This protein binds this small molecule.
Small molecule (SMILES): CC(=O)N[C@@H]1[C@@H](O)[C@H](O)[C@@H](CO)O[C@H]1O

Sequence of chain 1.E:
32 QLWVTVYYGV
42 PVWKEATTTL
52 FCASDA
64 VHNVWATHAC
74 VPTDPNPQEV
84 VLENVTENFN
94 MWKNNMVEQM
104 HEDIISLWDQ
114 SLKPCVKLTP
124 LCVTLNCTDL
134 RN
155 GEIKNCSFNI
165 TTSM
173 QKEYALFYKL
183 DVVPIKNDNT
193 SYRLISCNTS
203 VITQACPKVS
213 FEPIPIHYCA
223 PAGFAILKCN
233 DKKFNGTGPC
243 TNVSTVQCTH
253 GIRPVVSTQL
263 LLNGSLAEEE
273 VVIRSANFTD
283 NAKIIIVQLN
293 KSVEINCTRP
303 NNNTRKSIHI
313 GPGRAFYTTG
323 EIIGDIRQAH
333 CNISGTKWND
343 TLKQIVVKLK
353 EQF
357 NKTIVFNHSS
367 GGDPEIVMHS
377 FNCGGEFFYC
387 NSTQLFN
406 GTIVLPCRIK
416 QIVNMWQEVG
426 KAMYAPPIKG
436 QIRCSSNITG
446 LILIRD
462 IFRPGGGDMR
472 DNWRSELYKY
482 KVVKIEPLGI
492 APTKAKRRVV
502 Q

Binding-site contacts:
Ligand atom O5 contacts residue ASN237 of chain 1.E at 2.4 Å (h-bond).
Ligand atom C2 contacts residue THR239 of chain 1.E at 4.1 Å.
Ligand atom N2 contacts residue THR239 of chain 1.E at 3.5 Å.
Ligand atom C5 contacts residue ASN237 of chain 1.E at 3.7 Å.
Ligand atom C1 contacts residue THR239 of chain 1.E at 3.9 Å.
Ligand atom C4 contacts residue ASN237 of chain 1.E at 4.2 Å.
Ligand atom C3 contacts residue ASN237 of chain 1.E at 3.8 Å.
Ligand atom C7 contacts residue THR239 of chain 1.E at 4.3 Å.
Ligand atom C7 contacts residue PHE280 of chain 1.E at 4.2 Å (hydrophobic).
Ligand atom C2 contacts residue ASN237 of chain 1.E at 2.5 Å.
Ligand atom N2 contacts residue ASN237 of chain 1.E at 2.9 Å (h-bond).
Ligand atom O7 contacts residue ASN237 of chain 1.E at 3.2 Å (h-bond).
Ligand atom C8 contacts residue SER277 of chain 1.E at 3.3 Å.
Ligand atom C7 contacts residue ASN237 of chain 1.E at 3.2 Å.
Ligand atom C7 contacts residue SER277 of chain 1.E at 4.5 Å.
Ligand atom C3 contacts residue THR239 of chain 1.E at 4.3 Å.
Ligand atom C8 contacts residue THR239 of chain 1.E at 4.4 Å.
Ligand atom C1 contacts residue ASN237 of chain 1.E at 1.4 Å.
Ligand atom C8 contacts residue PHE280 of chain 1.E at 3.6 Å (hydrophobic).
Ligand atom O7 contacts residue PHE280 of chain 1.E at 3.8 Å.
Ligand atom C8 contacts residue ASN237 of chain 1.E at 4.4 Å.
Ligand atom C8 contacts residue ALA278 of chain 1.E at 3.8 Å (hydrophobic).
Ligand atom O6 contacts residue ASN237 of chain 1.E at 4.4 Å.